Sequence of chain 3.A:
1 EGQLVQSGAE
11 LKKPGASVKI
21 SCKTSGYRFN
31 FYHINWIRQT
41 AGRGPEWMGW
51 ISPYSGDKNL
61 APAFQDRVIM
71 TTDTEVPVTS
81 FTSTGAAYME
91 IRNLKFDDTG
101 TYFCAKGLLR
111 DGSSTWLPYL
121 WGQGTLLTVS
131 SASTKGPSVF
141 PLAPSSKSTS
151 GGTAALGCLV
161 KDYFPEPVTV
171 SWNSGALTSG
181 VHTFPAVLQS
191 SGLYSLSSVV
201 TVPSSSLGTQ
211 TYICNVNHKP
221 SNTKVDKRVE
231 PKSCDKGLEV

The small molecule below binds the protein below.
Small molecule (SMILES): CC(=O)N[C@H]1[C@H](O[C@H]2[C@H](O)[C@@H](NC(C)=O)CO[C@@H]2CO)O[C@H](CO)[C@@H](O[C@@H]2O[C@H](CO[C@H]3O[C@H](CO)[C@@H](O)[C@H](O)[C@@H]3O)[C@@H](O)[C@H](O[C@H]3O[C@H](CO)[C@@H](O)[C@H](O)[C@@H]3O)[C@@H]2O)[C@@H]1O

Sequence of chain 3.F:
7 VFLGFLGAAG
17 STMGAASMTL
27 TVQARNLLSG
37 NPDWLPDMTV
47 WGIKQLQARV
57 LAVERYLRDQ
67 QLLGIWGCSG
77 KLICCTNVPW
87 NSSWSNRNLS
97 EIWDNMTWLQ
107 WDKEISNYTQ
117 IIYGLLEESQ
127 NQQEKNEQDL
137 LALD

Sequence of chain 3.C:
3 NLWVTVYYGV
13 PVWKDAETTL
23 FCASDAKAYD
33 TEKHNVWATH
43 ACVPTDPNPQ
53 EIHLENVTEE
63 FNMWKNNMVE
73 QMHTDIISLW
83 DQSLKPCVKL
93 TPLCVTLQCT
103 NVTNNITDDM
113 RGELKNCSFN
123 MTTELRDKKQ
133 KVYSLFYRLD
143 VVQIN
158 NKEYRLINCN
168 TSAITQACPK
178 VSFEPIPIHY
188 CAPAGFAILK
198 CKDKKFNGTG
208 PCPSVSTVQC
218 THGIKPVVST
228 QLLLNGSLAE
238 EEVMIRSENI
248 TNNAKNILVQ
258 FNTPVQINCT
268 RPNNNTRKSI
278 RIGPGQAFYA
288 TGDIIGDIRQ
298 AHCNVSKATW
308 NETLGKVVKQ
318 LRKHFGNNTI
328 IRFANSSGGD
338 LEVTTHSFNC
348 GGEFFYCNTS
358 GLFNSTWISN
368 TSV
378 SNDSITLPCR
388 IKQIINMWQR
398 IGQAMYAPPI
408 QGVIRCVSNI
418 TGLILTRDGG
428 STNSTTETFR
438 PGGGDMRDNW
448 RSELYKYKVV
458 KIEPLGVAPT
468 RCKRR

Binding-site contacts:
Ligand atom C6 contacts residue PHE31 of chain 3.A at 3.5 Å (hydrophobic).
Ligand atom O7 contacts residue TYR32 of chain 3.A at 3.4 Å.
Ligand atom O2 contacts residue GLY112 of chain 3.A at 3.1 Å (h-bond).
Ligand atom C7 contacts residue SER17 of chain 3.F at 3.3 Å.
Ligand atom O5 contacts residue ARG110 of chain 3.A at 3.1 Å (salt-bridge).
Ligand atom C7 contacts residue HIS33 of chain 3.A at 3.1 Å.
Ligand atom C6 contacts residue GLY112 of chain 3.A at 3.5 Å.
Ligand atom O6 contacts residue PHE31 of chain 3.A at 2.7 Å (h-bond).
Ligand atom C2 contacts residue HIS33 of chain 3.A at 3.8 Å.
Ligand atom C3 contacts residue TYR54 of chain 3.A at 3.6 Å (hydrophobic).
Ligand atom O4 contacts residue ASP57 of chain 3.A at 3.0 Å (salt-bridge).
Ligand atom C5 contacts residue ARG110 of chain 3.A at 3.3 Å.
Ligand atom O6 contacts residue SER113 of chain 3.A at 2.4 Å (h-bond).
Ligand atom O5 contacts residue ASN58 of chain 3.C at 2.3 Å (h-bond).
Ligand atom O3 contacts residue HIS33 of chain 3.A at 2.5 Å (h-bond).
Ligand atom C6 contacts residue ASN30 of chain 3.A at 3.3 Å.
Ligand atom C1 contacts residue ARG110 of chain 3.A at 3.5 Å.
Ligand atom C8 contacts residue PHE31 of chain 3.A at 3.5 Å (hydrophobic).
Ligand atom N2 contacts residue ASN58 of chain 3.C at 2.9 Å (h-bond).
Ligand atom C5 contacts residue TYR54 of chain 3.A at 3.6 Å (hydrophobic).
Ligand atom C7 contacts residue ASN58 of chain 3.C at 3.2 Å.
Ligand atom C2 contacts residue ASN58 of chain 3.C at 2.5 Å.
Ligand atom O7 contacts residue HIS33 of chain 3.A at 3.2 Å.
Ligand atom O7 contacts residue ASN58 of chain 3.C at 3.1 Å (h-bond).
Ligand atom C1 contacts residue ASN58 of chain 3.C at 1.4 Å.
Ligand atom O2 contacts residue THR115 of chain 3.A at 3.5 Å.
Ligand atom O7 contacts residue PHE31 of chain 3.A at 3.8 Å.
Ligand atom C8 contacts residue ARG110 of chain 3.A at 3.6 Å.
Ligand atom N2 contacts residue HIS33 of chain 3.A at 3.1 Å (h-bond).
Ligand atom O7 contacts residue SER17 of chain 3.F at 2.3 Å (h-bond).
Ligand atom C6 contacts residue SER113 of chain 3.A at 3.7 Å.
Ligand atom O6 contacts residue ARG110 of chain 3.A at 2.9 Å (salt-bridge).
Ligand atom O6 contacts residue GLY112 of chain 3.A at 3.5 Å.
Ligand atom C8 contacts residue SER17 of chain 3.F at 3.8 Å.
Ligand atom O4 contacts residue TYR54 of chain 3.A at 3.5 Å.
Ligand atom C5 contacts residue GLY112 of chain 3.A at 3.7 Å.
Ligand atom C5 contacts residue ASN58 of chain 3.C at 3.6 Å.
Ligand atom C3 contacts residue ASN58 of chain 3.C at 3.8 Å.
Ligand atom O5 contacts residue GLY112 of chain 3.A at 3.8 Å.
Ligand atom C3 contacts residue HIS33 of chain 3.A at 3.4 Å.